Binding-site contacts:
Ligand atom O4P contacts residue THR452 of chain 2.A at 3.6 Å.
Ligand atom O2P contacts residue PRO537 of chain 2.A at 3.5 Å.
Ligand atom P2 contacts residue THR452 of chain 2.A at 3.5 Å.
Ligand atom O4 contacts residue PHE541 of chain 2.A at 3.0 Å (h-bond).
Ligand atom C1 contacts residue TRP502 of chain 2.A at 3.3 Å (hydrophobic).
Ligand atom O6P contacts residue SER539 of chain 2.A at 3.5 Å.
Ligand atom C3 contacts residue GLY538 of chain 2.A at 3.4 Å.
Ligand atom O1 contacts residue GLY538 of chain 2.A at 3.5 Å (h-bond).
Ligand atom O3 contacts residue GLY534 of chain 2.A at 3.0 Å.
Ligand atom O5P contacts residue SER457 of chain 2.A at 2.9 Å (h-bond).
Ligand atom O6 contacts residue SER539 of chain 2.A at 3.7 Å.
Ligand atom O1P contacts residue LYS453 of chain 2.A at 3.4 Å.
Ligand atom O4 contacts residue GLY540 of chain 2.A at 3.5 Å (h-bond).
Ligand atom P2 contacts residue SER539 of chain 2.A at 3.6 Å.
Ligand atom C6 contacts residue LEU451 of chain 2.A at 3.5 Å (hydrophobic).
Ligand atom C6 contacts residue THR452 of chain 2.A at 3.6 Å.
Ligand atom O4 contacts residue GLY538 of chain 2.A at 2.4 Å (h-bond).
Ligand atom O3P contacts residue LYS453 of chain 2.A at 3.2 Å.
Ligand atom O4P contacts residue LYS453 of chain 2.A at 3.6 Å (salt-bridge).
Ligand atom O2 contacts residue GLY534 of chain 2.A at 3.5 Å (h-bond).
Ligand atom O5P contacts residue THR452 of chain 2.A at 2.5 Å (h-bond).
Ligand atom O6P contacts residue SER457 of chain 2.A at 3.5 Å (h-bond).
Ligand atom O4 contacts residue SER539 of chain 2.A at 3.7 Å.
Ligand atom O6 contacts residue THR452 of chain 2.A at 3.6 Å.
Ligand atom O4P contacts residue SER539 of chain 2.A at 3.1 Å.
Ligand atom O2P contacts residue TRP502 of chain 2.A at 3.1 Å.
Ligand atom O6 contacts residue LYS453 of chain 2.A at 3.1 Å (salt-bridge).
Ligand atom O4P contacts residue SER454 of chain 2.A at 2.5 Å (h-bond).
Ligand atom O6P contacts residue GLY540 of chain 2.A at 2.8 Å (h-bond).
Ligand atom C4 contacts residue GLY538 of chain 2.A at 3.2 Å.
Ligand atom C3 contacts residue ARG536 of chain 2.A at 3.4 Å.
Ligand atom C6 contacts residue THR542 of chain 2.A at 3.5 Å.
Ligand atom O5 contacts residue LEU451 of chain 2.A at 3.5 Å (h-bond).
Ligand atom O1P contacts residue GLY538 of chain 2.A at 2.8 Å (h-bond).
Ligand atom C1 contacts residue ARG509 of chain 2.A at 3.7 Å.
Ligand atom O2 contacts residue LEU451 of chain 2.A at 3.6 Å.
Ligand atom C5 contacts residue GLY538 of chain 2.A at 3.4 Å.
Ligand atom P1 contacts residue GLY538 of chain 2.A at 3.5 Å.
Ligand atom O3P contacts residue ARG509 of chain 2.A at 2.8 Å (salt-bridge).
Ligand atom O3 contacts residue ARG536 of chain 2.A at 3.1 Å (salt-bridge).

Sequence of chain 2.A:
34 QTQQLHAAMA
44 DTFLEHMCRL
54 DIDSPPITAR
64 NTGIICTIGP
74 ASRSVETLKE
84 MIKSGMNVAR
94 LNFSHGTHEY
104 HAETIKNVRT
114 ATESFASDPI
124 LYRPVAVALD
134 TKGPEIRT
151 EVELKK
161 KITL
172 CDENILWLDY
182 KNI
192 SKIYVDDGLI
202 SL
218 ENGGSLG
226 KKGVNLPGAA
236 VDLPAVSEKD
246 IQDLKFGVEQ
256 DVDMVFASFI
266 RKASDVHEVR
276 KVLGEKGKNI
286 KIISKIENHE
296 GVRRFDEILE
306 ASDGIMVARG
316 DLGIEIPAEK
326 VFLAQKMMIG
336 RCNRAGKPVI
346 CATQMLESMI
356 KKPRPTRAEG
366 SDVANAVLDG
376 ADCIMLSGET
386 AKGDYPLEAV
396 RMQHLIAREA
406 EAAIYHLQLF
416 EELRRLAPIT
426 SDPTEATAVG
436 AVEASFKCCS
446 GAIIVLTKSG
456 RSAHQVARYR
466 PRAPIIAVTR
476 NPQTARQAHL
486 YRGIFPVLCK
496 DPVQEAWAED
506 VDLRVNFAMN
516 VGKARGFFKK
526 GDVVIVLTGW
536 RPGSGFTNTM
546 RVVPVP

A protein and the small-molecule ligand that binds it are described below.
Small molecule (SMILES): O=P(O)(O)OC[C@H]1O[C@](O)(COP(=O)(O)O)[C@@H](O)[C@@H]1O